Sequence of chain 1.B:
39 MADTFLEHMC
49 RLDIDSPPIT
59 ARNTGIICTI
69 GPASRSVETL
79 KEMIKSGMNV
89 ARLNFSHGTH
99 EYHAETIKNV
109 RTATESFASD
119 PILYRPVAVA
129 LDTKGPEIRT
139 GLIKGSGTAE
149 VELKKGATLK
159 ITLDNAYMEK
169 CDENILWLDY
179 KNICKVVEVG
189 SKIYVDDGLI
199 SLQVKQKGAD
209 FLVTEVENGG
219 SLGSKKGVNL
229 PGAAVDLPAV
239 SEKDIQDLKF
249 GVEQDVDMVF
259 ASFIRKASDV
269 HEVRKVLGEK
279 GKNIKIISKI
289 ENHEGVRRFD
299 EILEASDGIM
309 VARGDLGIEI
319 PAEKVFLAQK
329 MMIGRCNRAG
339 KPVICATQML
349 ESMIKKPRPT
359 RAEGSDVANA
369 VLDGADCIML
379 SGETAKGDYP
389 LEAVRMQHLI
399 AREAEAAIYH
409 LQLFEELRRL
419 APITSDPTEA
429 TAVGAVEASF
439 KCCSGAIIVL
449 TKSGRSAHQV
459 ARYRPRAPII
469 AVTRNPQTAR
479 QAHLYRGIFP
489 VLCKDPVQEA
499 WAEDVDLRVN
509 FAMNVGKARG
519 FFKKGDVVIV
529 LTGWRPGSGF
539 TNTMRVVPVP

Binding-site contacts:
Ligand atom O4P contacts residue SER454 of chain 1.B at 3.4 Å (h-bond).
Ligand atom P2 contacts residue SER536 of chain 1.B at 3.5 Å.
Ligand atom P2 contacts residue LYS450 of chain 1.B at 3.9 Å.
Ligand atom C3 contacts residue GLY535 of chain 1.B at 3.4 Å.
Ligand atom O3P contacts residue GLY535 of chain 1.B at 3.1 Å (h-bond).
Ligand atom C5 contacts residue GLY535 of chain 1.B at 3.1 Å.
Ligand atom O3 contacts residue TRP499 of chain 1.B at 3.9 Å.
Ligand atom O6P contacts residue SER451 of chain 1.B at 2.7 Å (h-bond).
Ligand atom O5P contacts residue ARG453 of chain 1.B at 3.8 Å.
Ligand atom O5P contacts residue SER454 of chain 1.B at 2.3 Å (h-bond).
Ligand atom O2P contacts residue ARG506 of chain 1.B at 2.8 Å (salt-bridge).
Ligand atom O3P contacts residue PRO534 of chain 1.B at 3.6 Å.
Ligand atom C3 contacts residue ARG533 of chain 1.B at 3.3 Å.
Ligand atom P1 contacts residue ARG506 of chain 1.B at 3.5 Å.
Ligand atom O4 contacts residue GLY535 of chain 1.B at 3.0 Å (h-bond).
Ligand atom O1P contacts residue ARG506 of chain 1.B at 3.0 Å (salt-bridge).
Ligand atom O4P contacts residue SER536 of chain 1.B at 3.9 Å.
Ligand atom O4 contacts residue THR539 of chain 1.B at 3.8 Å.
Ligand atom O3 contacts residue GLY531 of chain 1.B at 3.4 Å.
Ligand atom O3P contacts residue LYS450 of chain 1.B at 3.8 Å.
Ligand atom P2 contacts residue SER454 of chain 1.B at 3.4 Å.
Ligand atom P2 contacts residue SER451 of chain 1.B at 3.9 Å.
Ligand atom O6 contacts residue SER454 of chain 1.B at 3.9 Å.
Ligand atom C4 contacts residue GLY535 of chain 1.B at 3.3 Å.
Ligand atom O2P contacts residue LYS450 of chain 1.B at 3.8 Å.
Ligand atom O6 contacts residue LYS450 of chain 1.B at 3.5 Å (salt-bridge).
Ligand atom C6 contacts residue SER454 of chain 1.B at 3.6 Å.
Ligand atom O6P contacts residue SER536 of chain 1.B at 2.8 Å (h-bond).
Ligand atom O1P contacts residue TRP499 of chain 1.B at 3.2 Å (h-bond).
Ligand atom O4 contacts residue GLY537 of chain 1.B at 3.6 Å.
Ligand atom O3 contacts residue ARG533 of chain 1.B at 2.5 Å (salt-bridge).
Ligand atom O5P contacts residue THR449 of chain 1.B at 2.6 Å (h-bond).
Ligand atom O4 contacts residue PHE538 of chain 1.B at 2.9 Å (h-bond).
Ligand atom O4P contacts residue GLY537 of chain 1.B at 3.1 Å (h-bond).
Ligand atom O2 contacts residue GLY531 of chain 1.B at 3.5 Å (h-bond).
Ligand atom O6 contacts residue SER536 of chain 1.B at 3.6 Å (h-bond).
Ligand atom O5 contacts residue LEU448 of chain 1.B at 3.8 Å.
Ligand atom O5P contacts residue LYS450 of chain 1.B at 3.9 Å.
Ligand atom C6 contacts residue THR539 of chain 1.B at 3.9 Å.
Ligand atom O6P contacts residue LYS450 of chain 1.B at 3.7 Å.

A protein and the small-molecule ligand that binds it are described below.
Small molecule (SMILES): O=P(O)(O)OC[C@H]1O[C@](O)(COP(=O)(O)O)[C@@H](O)[C@@H]1O